Binding-site contacts:
Ligand atom C7 contacts residue LEU80 of chain 1.A at 4.0 Å (hydrophobic).
Ligand atom C6 contacts residue GLY183 of chain 1.A at 4.0 Å.
Ligand atom O1 contacts residue GLU76 of chain 1.A at 3.3 Å (salt-bridge).
Ligand atom C10 contacts residue GLY186 of chain 1.A at 4.0 Å.
Ligand atom C4 contacts residue ASP184 of chain 1.A at 3.9 Å.
Ligand atom C3 contacts residue PHE162 of chain 1.A at 3.8 Å (hydrophobic).
Ligand atom O2 contacts residue GLY183 of chain 1.A at 3.5 Å.
Ligand atom C12 contacts residue PHE185 of chain 1.A at 3.8 Å (hydrophobic).
Ligand atom C4 contacts residue PHE162 of chain 1.A at 3.5 Å (hydrophobic).
Ligand atom C22 contacts residue PHE105 of chain 1.A at 3.8 Å (hydrophobic).
Ligand atom C19 contacts residue GLY111 of chain 1.A at 4.0 Å.
Ligand atom C8 contacts residue GLU76 of chain 1.A at 3.9 Å.
Ligand atom C22 contacts residue PHE185 of chain 1.A at 3.1 Å (hydrophobic).
Ligand atom O3 contacts residue ALA58 of chain 1.A at 3.5 Å.
Ligand atom C8 contacts residue ASP184 of chain 1.A at 3.2 Å.
Ligand atom N2 contacts residue ASP184 of chain 1.A at 3.4 Å (salt-bridge).
Ligand atom C18 contacts residue GLY111 of chain 1.A at 4.0 Å.
Ligand atom C20 contacts residue MET108 of chain 1.A at 4.0 Å (hydrophobic).
Ligand atom C2 contacts residue ASP184 of chain 1.A at 3.6 Å.
Ligand atom C10 contacts residue PHE185 of chain 1.A at 3.7 Å (hydrophobic).
Ligand atom C9 contacts residue PHE185 of chain 1.A at 3.4 Å (hydrophobic).
Ligand atom C5 contacts residue ASP184 of chain 1.A at 3.8 Å.
Ligand atom C19 contacts residue MET108 of chain 1.A at 3.3 Å (hydrophobic).
Ligand atom C7 contacts residue ASP184 of chain 1.A at 3.5 Å.
Ligand atom C11 contacts residue PHE185 of chain 1.A at 3.7 Å (hydrophobic).
Ligand atom C1 contacts residue GLU76 of chain 1.A at 4.1 Å.
Ligand atom C4 contacts residue LEU83 of chain 1.A at 4.0 Å (hydrophobic).
Ligand atom N2 contacts residue GLU76 of chain 1.A at 3.3 Å (salt-bridge).
Ligand atom N1 contacts residue ASP184 of chain 1.A at 3.3 Å (salt-bridge).
Ligand atom N3 contacts residue VAL40 of chain 1.A at 3.7 Å.
Ligand atom C16 contacts residue VAL40 of chain 1.A at 4.0 Å (hydrophobic).
Ligand atom C9 contacts residue ASP184 of chain 1.A at 3.9 Å.
Ligand atom C3 contacts residue ASP184 of chain 1.A at 3.8 Å.
Ligand atom C6 contacts residue ASP184 of chain 1.A at 3.5 Å.
Ligand atom N1 contacts residue LEU80 of chain 1.A at 3.9 Å.
Ligand atom C8 contacts residue PHE185 of chain 1.A at 4.1 Å (hydrophobic).
Ligand atom O2 contacts residue ASP184 of chain 1.A at 2.9 Å (salt-bridge).
Ligand atom O2 contacts residue PHE185 of chain 1.A at 3.5 Å.
Ligand atom C21 contacts residue PHE185 of chain 1.A at 3.4 Å (hydrophobic).
Ligand atom N1 contacts residue GLU76 of chain 1.A at 3.3 Å (salt-bridge).

Sequence of chain 1.A:
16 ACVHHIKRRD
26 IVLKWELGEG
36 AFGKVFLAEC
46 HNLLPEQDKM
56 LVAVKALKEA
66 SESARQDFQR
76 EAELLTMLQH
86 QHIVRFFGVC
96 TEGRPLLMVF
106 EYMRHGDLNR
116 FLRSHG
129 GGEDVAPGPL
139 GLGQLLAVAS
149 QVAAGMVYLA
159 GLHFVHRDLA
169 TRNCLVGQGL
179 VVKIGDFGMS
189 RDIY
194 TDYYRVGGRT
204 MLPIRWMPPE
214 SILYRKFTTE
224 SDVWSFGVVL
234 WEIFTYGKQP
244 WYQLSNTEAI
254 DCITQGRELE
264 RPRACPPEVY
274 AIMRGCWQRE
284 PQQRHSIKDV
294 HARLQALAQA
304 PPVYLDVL

This small molecule binds to this protein.
Small molecule (SMILES): COc1ccc(Cl)cc1NC(=O)Nc1ccc2nc(NC(=O)c3ccccc3)sc2c1